The protein below binds the small molecule below.
Small molecule (SMILES): CC(=O)N[C@H]1[C@H](O[C@H]2[C@H](O)[C@@H](NC(C)=O)CO[C@@H]2CO)O[C@H](CO)[C@@H](O[C@@H]2O[C@H](CO)[C@@H](O)[C@H](O[C@H]3O[C@H](CO)[C@@H](O)[C@H](O)[C@@H]3O)[C@@H]2O)[C@@H]1O

Binding-site contacts:
Ligand atom C3 contacts residue LEU108 of chain 44.E at 3.5 Å (hydrophobic).
Ligand atom O7 contacts residue LEU108 of chain 44.E at 3.7 Å.
Ligand atom O7 contacts residue ASN44 of chain 44.E at 3.7 Å.
Ligand atom O5 contacts residue ASN44 of chain 44.E at 2.4 Å (h-bond).
Ligand atom C8 contacts residue THR146 of chain 44.E at 4.1 Å.
Ligand atom C8 contacts residue LEU108 of chain 44.E at 3.7 Å (hydrophobic).
Ligand atom O6 contacts residue GLU55 of chain 13.E at 3.7 Å.
Ligand atom C2 contacts residue ASN44 of chain 44.E at 2.5 Å.
Ligand atom O7 contacts residue THR146 of chain 44.E at 3.3 Å.
Ligand atom C1 contacts residue ASN44 of chain 44.E at 1.4 Å.
Ligand atom C6 contacts residue ARG110 of chain 44.E at 3.5 Å.
Ligand atom N2 contacts residue ILE109 of chain 44.E at 4.5 Å.
Ligand atom O3 contacts residue LEU108 of chain 44.E at 4.0 Å.
Ligand atom O6 contacts residue ARG110 of chain 44.E at 2.9 Å (salt-bridge).
Ligand atom C8 contacts residue ASN44 of chain 44.E at 4.5 Å.
Ligand atom C6 contacts residue GLU55 of chain 13.E at 3.5 Å.
Ligand atom C7 contacts residue LEU108 of chain 44.E at 3.6 Å (hydrophobic).
Ligand atom C1 contacts residue LEU108 of chain 44.E at 3.9 Å (hydrophobic).
Ligand atom N2 contacts residue LEU108 of chain 44.E at 2.7 Å (h-bond).
Ligand atom C8 contacts residue ILE109 of chain 44.E at 3.8 Å (hydrophobic).
Ligand atom O6 contacts residue VAL45 of chain 44.E at 3.9 Å.
Ligand atom C8 contacts residue VAL62 of chain 44.E at 3.8 Å (hydrophobic).
Ligand atom C7 contacts residue ASN44 of chain 44.E at 3.4 Å.
Ligand atom C2 contacts residue LEU108 of chain 44.E at 3.5 Å (hydrophobic).
Ligand atom C4 contacts residue ASN44 of chain 44.E at 4.3 Å.
Ligand atom C5 contacts residue ASN44 of chain 44.E at 3.7 Å.
Ligand atom C3 contacts residue ASN44 of chain 44.E at 3.8 Å.
Ligand atom N2 contacts residue ASN44 of chain 44.E at 2.9 Å (h-bond).
Ligand atom C5 contacts residue ARG110 of chain 44.E at 4.4 Å.
Ligand atom C7 contacts residue THR146 of chain 44.E at 4.2 Å.

Sequence of chain 44.E:
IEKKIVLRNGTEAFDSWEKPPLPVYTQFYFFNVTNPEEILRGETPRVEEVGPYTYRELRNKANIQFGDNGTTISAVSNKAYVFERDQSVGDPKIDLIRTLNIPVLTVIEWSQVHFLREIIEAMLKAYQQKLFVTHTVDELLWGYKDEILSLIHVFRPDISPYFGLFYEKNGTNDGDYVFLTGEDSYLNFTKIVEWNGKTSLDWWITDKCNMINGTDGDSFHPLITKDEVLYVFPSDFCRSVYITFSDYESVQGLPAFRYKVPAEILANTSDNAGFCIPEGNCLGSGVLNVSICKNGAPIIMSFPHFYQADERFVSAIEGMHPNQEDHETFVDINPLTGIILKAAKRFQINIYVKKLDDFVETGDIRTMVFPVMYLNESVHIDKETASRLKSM

Sequence of chain 13.E:
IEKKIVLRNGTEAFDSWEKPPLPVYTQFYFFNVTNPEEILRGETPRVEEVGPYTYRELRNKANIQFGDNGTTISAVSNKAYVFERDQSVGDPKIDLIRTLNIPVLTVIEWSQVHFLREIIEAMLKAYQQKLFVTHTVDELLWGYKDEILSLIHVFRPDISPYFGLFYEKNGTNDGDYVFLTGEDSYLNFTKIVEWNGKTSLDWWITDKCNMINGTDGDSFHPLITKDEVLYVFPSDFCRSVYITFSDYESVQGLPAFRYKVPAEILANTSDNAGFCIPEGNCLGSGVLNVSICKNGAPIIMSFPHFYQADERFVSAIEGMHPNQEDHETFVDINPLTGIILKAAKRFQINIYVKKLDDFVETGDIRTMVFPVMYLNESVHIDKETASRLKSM